Binding-site contacts:
Ligand atom O6 contacts residue PHE112 of chain 1.H at 4.3 Å.
Ligand atom O3 contacts residue PHE211 of chain 1.H at 4.2 Å.
Ligand atom C2 contacts residue TYR182 of chain 1.H at 3.5 Å (hydrophobic).
Ligand atom O3 contacts residue GLY111 of chain 1.H at 3.5 Å.
Ligand atom C1 contacts residue ALA180 of chain 1.H at 4.3 Å (hydrophobic).
Ligand atom O5 contacts residue ALA180 of chain 1.H at 4.0 Å.
Ligand atom C3 contacts residue PHE112 of chain 1.H at 4.3 Å (hydrophobic).
Ligand atom C2 contacts residue GLY111 of chain 1.H at 4.1 Å.
Ligand atom C4 contacts residue PHE112 of chain 1.H at 3.9 Å (hydrophobic).
Ligand atom O3 contacts residue PHE112 of chain 1.H at 4.2 Å.
Ligand atom C2 contacts residue PHE112 of chain 1.H at 4.1 Å (hydrophobic).
Ligand atom C6 contacts residue LEU178 of chain 1.H at 4.3 Å (hydrophobic).
Ligand atom O2 contacts residue TYR182 of chain 1.H at 3.8 Å.
Ligand atom O6 contacts residue ALA180 of chain 1.H at 4.3 Å.
Ligand atom C4 contacts residue PHE211 of chain 1.H at 4.1 Å (hydrophobic).
Ligand atom O5 contacts residue LEU178 of chain 1.H at 4.1 Å.
Ligand atom O6 contacts residue LEU178 of chain 1.H at 3.0 Å (h-bond).
Ligand atom C2 contacts residue GLY179 of chain 1.H at 3.9 Å.
Ligand atom C6 contacts residue ALA180 of chain 1.H at 4.5 Å (hydrophobic).
Ligand atom C1 contacts residue TYR182 of chain 1.H at 3.5 Å (hydrophobic).
Ligand atom C1 contacts residue GLY179 of chain 1.H at 3.5 Å.
Ligand atom O5 contacts residue TYR182 of chain 1.H at 3.9 Å.
Ligand atom C6 contacts residue PHE211 of chain 1.H at 4.2 Å (hydrophobic).
Ligand atom O5 contacts residue GLY179 of chain 1.H at 3.4 Å.
Ligand atom O6 contacts residue GLY179 of chain 1.H at 4.0 Å.
Ligand atom O4 contacts residue PHE211 of chain 1.H at 4.1 Å.
Ligand atom O2 contacts residue GLY111 of chain 1.H at 3.4 Å (h-bond).

The protein below binds the small molecule below.
Small molecule (SMILES): OC[C@H]1O[C@H](O[C@H]2O[C@H](CO)[C@@H](O)[C@H](O)[C@H]2O)[C@H](O)[C@@H](O)[C@@H]1O

Sequence of chain 1.H:
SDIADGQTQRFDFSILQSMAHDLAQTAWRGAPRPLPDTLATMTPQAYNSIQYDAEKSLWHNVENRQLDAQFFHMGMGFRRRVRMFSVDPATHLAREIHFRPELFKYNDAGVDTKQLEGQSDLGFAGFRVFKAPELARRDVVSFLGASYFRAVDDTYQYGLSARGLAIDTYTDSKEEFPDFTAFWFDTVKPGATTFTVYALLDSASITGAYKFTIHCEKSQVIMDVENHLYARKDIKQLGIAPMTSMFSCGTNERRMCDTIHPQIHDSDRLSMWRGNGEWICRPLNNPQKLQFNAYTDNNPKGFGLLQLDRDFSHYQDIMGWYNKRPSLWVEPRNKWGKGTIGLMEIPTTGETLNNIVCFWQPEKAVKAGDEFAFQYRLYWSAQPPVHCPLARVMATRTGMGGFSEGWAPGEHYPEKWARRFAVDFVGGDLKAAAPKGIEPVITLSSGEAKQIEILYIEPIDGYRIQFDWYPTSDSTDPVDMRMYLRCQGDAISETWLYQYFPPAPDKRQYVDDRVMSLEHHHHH